Sequence of chain 1.A:
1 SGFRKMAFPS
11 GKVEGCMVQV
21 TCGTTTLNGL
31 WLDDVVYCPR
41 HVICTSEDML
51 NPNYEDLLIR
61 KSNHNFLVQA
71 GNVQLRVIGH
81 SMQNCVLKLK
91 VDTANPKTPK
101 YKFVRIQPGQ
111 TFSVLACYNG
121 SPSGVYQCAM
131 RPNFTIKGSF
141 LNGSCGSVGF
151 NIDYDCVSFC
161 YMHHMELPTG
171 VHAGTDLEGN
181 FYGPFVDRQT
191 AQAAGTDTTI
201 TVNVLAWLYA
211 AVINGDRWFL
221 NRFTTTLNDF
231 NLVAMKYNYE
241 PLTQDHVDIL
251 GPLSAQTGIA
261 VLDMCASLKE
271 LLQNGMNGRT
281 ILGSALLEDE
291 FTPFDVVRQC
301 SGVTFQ

Sequence of chain 2.A:
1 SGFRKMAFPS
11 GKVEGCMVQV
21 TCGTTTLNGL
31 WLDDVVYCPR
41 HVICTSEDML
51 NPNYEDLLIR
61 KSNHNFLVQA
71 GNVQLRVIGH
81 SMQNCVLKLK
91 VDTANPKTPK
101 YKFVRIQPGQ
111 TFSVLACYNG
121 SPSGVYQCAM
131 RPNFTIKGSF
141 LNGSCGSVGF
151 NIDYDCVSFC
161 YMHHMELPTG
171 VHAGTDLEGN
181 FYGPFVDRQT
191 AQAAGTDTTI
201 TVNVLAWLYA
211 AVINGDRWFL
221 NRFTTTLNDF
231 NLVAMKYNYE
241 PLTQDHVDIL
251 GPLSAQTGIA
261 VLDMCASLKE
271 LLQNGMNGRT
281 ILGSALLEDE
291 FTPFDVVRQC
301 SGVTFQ

The protein below binds the small molecule below.
Small molecule (SMILES): CC(C)C[C@H](NC(=O)[C@@H](NC(=O)C1CCCCC1)C(C)C)C(=O)N[C@H](C=O)C[C@@H]1CCCNC1=O

Binding-site contacts:
Ligand atom C09 contacts residue ASP187 of chain 2.A at 3.5 Å.
Ligand atom C18 contacts residue GLU166 of chain 2.A at 3.5 Å.
Ligand atom O26 contacts residue MET165 of chain 2.A at 3.2 Å.
Ligand atom C02 contacts residue HIS41 of chain 2.A at 3.7 Å.
Ligand atom C10 contacts residue GLN189 of chain 2.A at 3.5 Å.
Ligand atom C03 contacts residue CYS145 of chain 2.A at 2.6 Å (hydrophobic).
Ligand atom N17 contacts residue GLU166 of chain 2.A at 2.6 Å (salt-bridge).
Ligand atom C06 contacts residue HIS164 of chain 2.A at 3.5 Å.
Ligand atom C31 contacts residue ASN142 of chain 2.A at 3.3 Å.
Ligand atom C09 contacts residue TYR54 of chain 2.A at 3.7 Å (hydrophobic).
Ligand atom C13 contacts residue GLU166 of chain 2.A at 3.6 Å.
Ligand atom C05 contacts residue HIS164 of chain 2.A at 3.6 Å.
Ligand atom C20 contacts residue MET165 of chain 2.A at 3.6 Å (hydrophobic).
Ligand atom C22 contacts residue PRO168 of chain 2.A at 3.7 Å (hydrophobic).
Ligand atom O26 contacts residue GLU166 of chain 2.A at 2.8 Å (salt-bridge).
Ligand atom N33 contacts residue GLU166 of chain 2.A at 3.0 Å (salt-bridge).
Ligand atom C34 contacts residue GLU166 of chain 2.A at 3.5 Å.
Ligand atom N04 contacts residue CYS145 of chain 2.A at 2.8 Å (h-bond).
Ligand atom C21 contacts residue GLN192 of chain 2.A at 3.6 Å.
Ligand atom O01 contacts residue GLY143 of chain 2.A at 3.6 Å (h-bond).
Ligand atom C20 contacts residue THR190 of chain 2.A at 3.5 Å.
Ligand atom C23 contacts residue THR190 of chain 2.A at 3.4 Å.
Ligand atom O35 contacts residue PHE140 of chain 2.A at 3.4 Å.
Ligand atom O25 contacts residue GLN189 of chain 2.A at 3.4 Å.
Ligand atom O01 contacts residue SER144 of chain 2.A at 3.6 Å.
Ligand atom C19 contacts residue GLU166 of chain 2.A at 3.4 Å.
Ligand atom N04 contacts residue HIS164 of chain 2.A at 2.9 Å (h-bond).
Ligand atom C10 contacts residue ARG188 of chain 2.A at 3.5 Å.
Ligand atom O35 contacts residue GLU166 of chain 2.A at 3.6 Å.
Ligand atom C24 contacts residue PRO168 of chain 2.A at 3.5 Å (hydrophobic).
Ligand atom C22 contacts residue THR190 of chain 2.A at 3.6 Å.
Ligand atom O35 contacts residue HIS163 of chain 2.A at 2.3 Å (h-bond).
Ligand atom N33 contacts residue PHE140 of chain 2.A at 3.2 Å (h-bond).
Ligand atom C34 contacts residue HIS163 of chain 2.A at 3.5 Å.
Ligand atom C02 contacts residue CYS145 of chain 2.A at 1.8 Å (hydrophobic).
Ligand atom C21 contacts residue THR190 of chain 2.A at 3.2 Å.
Ligand atom O01 contacts residue CYS145 of chain 2.A at 2.5 Å (h-bond).
Ligand atom C09 contacts residue HIS41 of chain 2.A at 3.5 Å.
Ligand atom C22 contacts residue GLN192 of chain 2.A at 3.6 Å.
Ligand atom C28 contacts residue CYS145 of chain 2.A at 3.0 Å (hydrophobic).